Binding-site contacts:
Ligand atom CH contacts residue ASN26 of chain 1.C at 3.2 Å.
Ligand atom CG contacts residue ASP30 of chain 1.C at 3.1 Å.
Ligand atom CA contacts residue ASP30 of chain 1.C at 3.4 Å.
Ligand atom O contacts residue ASP30 of chain 1.C at 2.9 Å (salt-bridge).
Ligand atom C contacts residue ASP30 of chain 1.C at 3.0 Å.
Ligand atom CG2 contacts residue LEU52 of chain 1.D at 3.6 Å (hydrophobic).
Ligand atom CD1 contacts residue GLY28 of chain 1.D at 3.4 Å.
Ligand atom O contacts residue ARG53 of chain 1.D at 3.0 Å (salt-bridge).
Ligand atom ND1 contacts residue ASP30 of chain 1.C at 2.8 Å (salt-bridge).
Ligand atom CZ contacts residue PRO89 of chain 1.C at 3.6 Å (hydrophobic).
Ligand atom CA contacts residue ARG53 of chain 1.D at 3.3 Å.
Ligand atom CD1 contacts residue LEU24 of chain 1.C at 3.4 Å (hydrophobic).
Ligand atom O contacts residue ARG53 of chain 1.C at 3.0 Å (salt-bridge).
Ligand atom OXT contacts residue ASP30 of chain 1.C at 2.7 Å (salt-bridge).
Ligand atom CB contacts residue GLY28 of chain 1.D at 3.6 Å.
Ligand atom CB contacts residue ASP30 of chain 1.D at 3.6 Å.
Ligand atom OH contacts residue GLY28 of chain 1.D at 3.5 Å.
Ligand atom O contacts residue ARG53 of chain 1.C at 3.2 Å (salt-bridge).
Ligand atom CA contacts residue ASP30 of chain 1.D at 3.4 Å.
Ligand atom N contacts residue ASN51 of chain 1.D at 3.3 Å (h-bond).
Ligand atom OH contacts residue ASN26 of chain 1.D at 2.9 Å (h-bond).
Ligand atom CE contacts residue ALA29 of chain 1.C at 3.4 Å (hydrophobic).
Ligand atom CE contacts residue ASN26 of chain 1.C at 3.5 Å.
Ligand atom O contacts residue ASN26 of chain 1.C at 3.2 Å (h-bond).
Ligand atom O contacts residue ASN51 of chain 1.D at 3.3 Å (h-bond).
Ligand atom N contacts residue GLY28 of chain 1.D at 2.9 Å (h-bond).
Ligand atom O contacts residue ALA29 of chain 1.D at 3.6 Å.
Ligand atom CG contacts residue THR50 of chain 1.D at 3.6 Å.
Ligand atom OH contacts residue ASN26 of chain 1.C at 2.6 Å (h-bond).
Ligand atom CA contacts residue ASP30 of chain 1.D at 3.5 Å.
Ligand atom N contacts residue ARG53 of chain 1.D at 3.0 Å (salt-bridge).
Ligand atom O contacts residue ASP30 of chain 1.D at 2.8 Å (salt-bridge).
Ligand atom O contacts residue ALA29 of chain 1.C at 3.5 Å.
Ligand atom O contacts residue ALA29 of chain 1.C at 3.5 Å.
Ligand atom CA contacts residue ARG53 of chain 1.C at 3.0 Å.
Ligand atom SD contacts residue ILE55 of chain 1.D at 3.5 Å.
Ligand atom CB contacts residue ASP30 of chain 1.C at 2.6 Å.
Ligand atom C contacts residue ASP30 of chain 1.D at 3.4 Å.
Ligand atom CA contacts residue GLY28 of chain 1.C at 3.2 Å.
Ligand atom N contacts residue ASP30 of chain 1.D at 2.6 Å (salt-bridge).

Sequence of chain 1.C:
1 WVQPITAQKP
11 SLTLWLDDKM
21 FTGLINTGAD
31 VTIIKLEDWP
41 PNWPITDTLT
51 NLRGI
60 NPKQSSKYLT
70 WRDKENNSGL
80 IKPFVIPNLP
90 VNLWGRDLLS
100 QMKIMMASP

This small molecule binds to this protein.
Small molecule (SMILES): CSCC[C@H](NC(=O)[C@H](C)NC(=O)C[C@H](O)[C@H](Cc1ccccc1)NC(=O)[C@@H](NC(=O)[C@H](Cc1ccc(O)cc1)NC(=O)[C@@H]1CCCN1)C(C)C)C(=O)N[C@@H](CC1=NC=NC1)C(=O)O

Sequence of chain 1.D:
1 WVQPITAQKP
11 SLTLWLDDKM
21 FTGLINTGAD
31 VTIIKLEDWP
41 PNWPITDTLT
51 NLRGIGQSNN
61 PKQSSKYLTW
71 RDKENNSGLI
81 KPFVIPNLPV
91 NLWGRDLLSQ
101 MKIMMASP